This protein binds this small molecule.
Small molecule (SMILES): CC(=O)N[C@H]1[C@H](O[C@H]2[C@H](O)[C@@H](NC(C)=O)CO[C@@H]2CO)O[C@H](CO)[C@@H](O)[C@@H]1O

Binding-site contacts:
Ligand atom N2 contacts residue ASN12 of chain 41.H at 3.8 Å.
Ligand atom C7 contacts residue ASN12 of chain 41.H at 3.9 Å.
Ligand atom C2 contacts residue ASN12 of chain 41.H at 3.2 Å.
Ligand atom O7 contacts residue ASN12 of chain 41.H at 3.7 Å.
Ligand atom C5 contacts residue ASN12 of chain 41.H at 4.1 Å.
Ligand atom C1 contacts residue ASN12 of chain 41.H at 2.2 Å.
Ligand atom O5 contacts residue ASN12 of chain 41.H at 2.7 Å (h-bond).

Sequence of chain 41.H:
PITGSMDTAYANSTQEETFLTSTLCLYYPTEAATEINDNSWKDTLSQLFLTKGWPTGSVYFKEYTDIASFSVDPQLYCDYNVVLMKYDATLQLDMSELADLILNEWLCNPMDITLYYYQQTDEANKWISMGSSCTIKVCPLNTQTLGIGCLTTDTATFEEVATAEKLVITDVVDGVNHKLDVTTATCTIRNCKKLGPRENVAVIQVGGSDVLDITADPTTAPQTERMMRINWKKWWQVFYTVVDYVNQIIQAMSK